The small molecule below binds the protein below.
Small molecule (SMILES): Nc1ncnc2[nH]cnc12

Sequence of chain 1.B:
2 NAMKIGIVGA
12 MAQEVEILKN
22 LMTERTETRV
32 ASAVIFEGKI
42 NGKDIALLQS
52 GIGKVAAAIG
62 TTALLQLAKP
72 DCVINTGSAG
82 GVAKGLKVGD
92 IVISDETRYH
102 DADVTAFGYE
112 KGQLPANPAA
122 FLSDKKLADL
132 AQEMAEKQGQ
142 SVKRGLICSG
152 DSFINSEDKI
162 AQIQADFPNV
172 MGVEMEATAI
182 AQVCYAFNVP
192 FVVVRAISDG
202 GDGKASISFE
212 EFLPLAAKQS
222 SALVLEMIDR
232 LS

Binding-site contacts:
Ligand atom N3 contacts residue MET176 of chain 1.B at 3.7 Å.
Ligand atom C8 contacts residue PHE210 of chain 1.B at 3.8 Å (hydrophobic).
Ligand atom C4 contacts residue VAL174 of chain 1.B at 3.9 Å (hydrophobic).
Ligand atom N3 contacts residue VAL174 of chain 1.B at 4.0 Å.
Ligand atom N1 contacts residue ILE155 of chain 1.B at 2.9 Å (h-bond).
Ligand atom N7 contacts residue ASP200 of chain 1.B at 2.6 Å (salt-bridge).
Ligand atom N1 contacts residue PHE154 of chain 1.B at 3.6 Å.
Ligand atom N7 contacts residue GLY81 of chain 1.B at 3.2 Å (h-bond).
Ligand atom N9 contacts residue SER79 of chain 1.B at 3.9 Å.
Ligand atom N6 contacts residue PHE154 of chain 1.B at 3.7 Å.
Ligand atom C4 contacts residue PHE154 of chain 1.B at 3.7 Å (hydrophobic).
Ligand atom N9 contacts residue ALA80 of chain 1.B at 3.7 Å.
Ligand atom C6 contacts residue PHE154 of chain 1.B at 3.5 Å (hydrophobic).
Ligand atom N3 contacts residue GLU175 of chain 1.B at 3.4 Å.
Ligand atom C8 contacts residue SER199 of chain 1.B at 3.3 Å.
Ligand atom C8 contacts residue BO31 of chain 1.L at 3.6 Å.
Ligand atom C6 contacts residue ILE155 of chain 1.B at 3.8 Å (hydrophobic).
Ligand atom N6 contacts residue GLY202 of chain 1.B at 3.6 Å.
Ligand atom C2 contacts residue GLU175 of chain 1.B at 3.9 Å.
Ligand atom C4 contacts residue BO31 of chain 1.L at 3.8 Å.
Ligand atom N3 contacts residue BO31 of chain 1.L at 3.5 Å (h-bond).
Ligand atom C5 contacts residue GLY81 of chain 1.B at 3.6 Å.
Ligand atom N6 contacts residue ILE155 of chain 1.B at 2.9 Å (h-bond).
Ligand atom C8 contacts residue ALA80 of chain 1.B at 3.4 Å (hydrophobic).
Ligand atom C8 contacts residue SER79 of chain 1.B at 3.8 Å.
Ligand atom C2 contacts residue ILE155 of chain 1.B at 3.7 Å (hydrophobic).
Ligand atom C2 contacts residue PHE154 of chain 1.B at 3.7 Å (hydrophobic).
Ligand atom N3 contacts residue PHE154 of chain 1.B at 3.9 Å.
Ligand atom C5 contacts residue PHE154 of chain 1.B at 3.3 Å (hydrophobic).
Ligand atom C5 contacts residue ASP200 of chain 1.B at 3.8 Å.
Ligand atom C2 contacts residue SER153 of chain 1.B at 3.6 Å.
Ligand atom N7 contacts residue SER199 of chain 1.B at 3.6 Å (h-bond).
Ligand atom C8 contacts residue GLY81 of chain 1.B at 3.5 Å.
Ligand atom C2 contacts residue MET176 of chain 1.B at 3.9 Å (hydrophobic).
Ligand atom C6 contacts residue ASP200 of chain 1.B at 3.8 Å.
Ligand atom N7 contacts residue PHE154 of chain 1.B at 3.6 Å.
Ligand atom N7 contacts residue ALA80 of chain 1.B at 3.5 Å.
Ligand atom C8 contacts residue ASP200 of chain 1.B at 3.4 Å.
Ligand atom N9 contacts residue BO31 of chain 1.L at 2.8 Å (h-bond).
Ligand atom N6 contacts residue ASP200 of chain 1.B at 2.9 Å (salt-bridge).